Sequence of chain 1.B:
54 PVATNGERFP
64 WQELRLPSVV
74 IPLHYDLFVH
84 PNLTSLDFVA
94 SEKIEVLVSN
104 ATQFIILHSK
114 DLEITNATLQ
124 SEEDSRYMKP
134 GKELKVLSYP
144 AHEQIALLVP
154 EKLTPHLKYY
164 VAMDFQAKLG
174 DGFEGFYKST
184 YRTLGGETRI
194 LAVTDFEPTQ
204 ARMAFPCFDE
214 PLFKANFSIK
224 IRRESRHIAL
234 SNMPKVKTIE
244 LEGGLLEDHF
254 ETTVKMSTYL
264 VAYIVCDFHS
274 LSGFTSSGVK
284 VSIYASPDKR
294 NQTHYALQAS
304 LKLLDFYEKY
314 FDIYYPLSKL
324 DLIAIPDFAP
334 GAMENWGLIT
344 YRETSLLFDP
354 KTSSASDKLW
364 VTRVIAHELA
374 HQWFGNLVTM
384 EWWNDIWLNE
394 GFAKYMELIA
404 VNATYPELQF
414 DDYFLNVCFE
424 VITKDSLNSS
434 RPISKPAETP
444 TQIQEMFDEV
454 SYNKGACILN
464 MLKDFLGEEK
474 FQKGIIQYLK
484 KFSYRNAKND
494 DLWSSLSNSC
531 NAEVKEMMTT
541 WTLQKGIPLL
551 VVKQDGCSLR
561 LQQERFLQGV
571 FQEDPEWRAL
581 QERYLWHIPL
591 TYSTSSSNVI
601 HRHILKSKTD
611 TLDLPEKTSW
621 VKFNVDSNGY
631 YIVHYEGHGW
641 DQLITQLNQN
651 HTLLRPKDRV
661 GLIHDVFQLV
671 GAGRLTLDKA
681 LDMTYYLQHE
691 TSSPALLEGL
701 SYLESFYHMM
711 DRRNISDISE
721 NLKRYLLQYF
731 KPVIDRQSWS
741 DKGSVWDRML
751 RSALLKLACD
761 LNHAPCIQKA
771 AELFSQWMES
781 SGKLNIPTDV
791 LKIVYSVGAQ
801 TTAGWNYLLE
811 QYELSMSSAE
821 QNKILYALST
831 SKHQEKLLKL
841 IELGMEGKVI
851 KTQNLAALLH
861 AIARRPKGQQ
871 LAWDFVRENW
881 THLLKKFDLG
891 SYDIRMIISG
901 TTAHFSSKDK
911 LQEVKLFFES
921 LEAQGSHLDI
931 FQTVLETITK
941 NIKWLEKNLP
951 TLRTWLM

Binding-site contacts:
Ligand atom O7 contacts residue ASN650 of chain 1.B at 4.1 Å.
Ligand atom C2 contacts residue ASN650 of chain 1.B at 2.4 Å.
Ligand atom C4 contacts residue ASN650 of chain 1.B at 4.3 Å.
Ligand atom O5 contacts residue ASN650 of chain 1.B at 2.5 Å (h-bond).
Ligand atom C1 contacts residue LEU653 of chain 1.B at 4.4 Å (hydrophobic).
Ligand atom C1 contacts residue ASN650 of chain 1.B at 1.4 Å.
Ligand atom O5 contacts residue LEU653 of chain 1.B at 3.9 Å.
Ligand atom C7 contacts residue ASN650 of chain 1.B at 3.6 Å.
Ligand atom C3 contacts residue ASN650 of chain 1.B at 3.8 Å.
Ligand atom C5 contacts residue ASN650 of chain 1.B at 3.7 Å.
Ligand atom N2 contacts residue ASN650 of chain 1.B at 2.8 Å (h-bond).

A protein and the small-molecule ligand that binds it are described below.
Small molecule (SMILES): CC(=O)N[C@H]1[C@H](O[C@H]2[C@H](O)[C@@H](NC(C)=O)CO[C@@H]2CO)O[C@H](CO)[C@@H](O)[C@@H]1O